Binding-site contacts:
Ligand atom O3 contacts residue GLY105 of chain 1.D at 2.6 Å (h-bond).
Ligand atom C8 contacts residue TYR106 of chain 1.D at 3.7 Å (hydrophobic).
Ligand atom O4 contacts residue GLY215 of chain 1.D at 3.0 Å.
Ligand atom O3 contacts residue ASN128 of chain 1.D at 3.0 Å (h-bond).
Ligand atom O6 contacts residue GLY215 of chain 1.D at 3.3 Å.
Ligand atom O3 contacts residue PHE126 of chain 1.D at 3.9 Å.
Ligand atom O7 contacts residue GLY105 of chain 1.D at 3.2 Å (h-bond).
Ligand atom O4 contacts residue ASP87 of chain 1.D at 2.9 Å (salt-bridge).
Ligand atom C3 contacts residue ASP87 of chain 1.D at 3.7 Å.
Ligand atom C3 contacts residue GLY105 of chain 1.D at 3.9 Å.
Ligand atom O2 contacts residue SER214 of chain 1.D at 3.8 Å.
Ligand atom C6 contacts residue ASP212 of chain 1.D at 4.0 Å.
Ligand atom C3 contacts residue ASN128 of chain 1.D at 3.4 Å.
Ligand atom C4 contacts residue ASP87 of chain 1.D at 3.5 Å.
Ligand atom C6 contacts residue GLY211 of chain 1.D at 3.9 Å.
Ligand atom C8 contacts residue TRP130 of chain 1.D at 3.8 Å (hydrophobic).
Ligand atom C2 contacts residue ASP212 of chain 1.D at 4.1 Å.
Ligand atom C2 contacts residue SER214 of chain 1.D at 3.6 Å.
Ligand atom C2 contacts residue ASN128 of chain 1.D at 4.1 Å.
Ligand atom O4 contacts residue ASP212 of chain 1.D at 2.9 Å (salt-bridge).
Ligand atom C5 contacts residue PHE126 of chain 1.D at 3.7 Å (hydrophobic).
Ligand atom O7 contacts residue GLY104 of chain 1.D at 3.6 Å.
Ligand atom C1 contacts residue SER214 of chain 1.D at 4.0 Å.
Ligand atom C7 contacts residue ASN128 of chain 1.D at 3.9 Å.
Ligand atom O4 contacts residue GLY211 of chain 1.D at 3.4 Å.
Ligand atom O6 contacts residue HIS84 of chain 1.D at 3.5 Å (h-bond).
Ligand atom C7 contacts residue GLY105 of chain 1.D at 3.9 Å.
Ligand atom N2 contacts residue ASN128 of chain 1.D at 3.5 Å (h-bond).
Ligand atom C3 contacts residue PHE126 of chain 1.D at 3.6 Å (hydrophobic).
Ligand atom O5 contacts residue GLY215 of chain 1.D at 3.7 Å.
Ligand atom C6 contacts residue HIS84 of chain 1.D at 4.1 Å.
Ligand atom C6 contacts residue ALA220 of chain 1.D at 3.8 Å (hydrophobic).
Ligand atom C4 contacts residue PHE126 of chain 1.D at 3.8 Å (hydrophobic).
Ligand atom O6 contacts residue ALA220 of chain 1.D at 3.9 Å.
Ligand atom C8 contacts residue ASN128 of chain 1.D at 4.1 Å.
Ligand atom O4 contacts residue GLY104 of chain 1.D at 3.8 Å.
Ligand atom O7 contacts residue GLY103 of chain 1.D at 4.0 Å.
Ligand atom O3 contacts residue GLY104 of chain 1.D at 3.5 Å.
Ligand atom O5 contacts residue ASP212 of chain 1.D at 4.0 Å.
Ligand atom O3 contacts residue ASP87 of chain 1.D at 2.7 Å (salt-bridge).

Sequence of chain 1.D:
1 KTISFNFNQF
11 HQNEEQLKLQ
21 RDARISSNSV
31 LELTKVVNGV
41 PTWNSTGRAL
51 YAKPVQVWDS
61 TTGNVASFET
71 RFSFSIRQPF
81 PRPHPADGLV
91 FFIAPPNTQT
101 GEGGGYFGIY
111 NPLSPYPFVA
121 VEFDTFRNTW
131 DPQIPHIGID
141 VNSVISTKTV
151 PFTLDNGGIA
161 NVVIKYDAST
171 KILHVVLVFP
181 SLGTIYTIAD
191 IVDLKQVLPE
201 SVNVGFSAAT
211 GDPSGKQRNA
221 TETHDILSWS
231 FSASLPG

A small-molecule ligand and the protein it binds are described below.
Small molecule (SMILES): CC(=O)N[C@H]1[C@@H](O[C@@H]2[C@@H](O)[C@@H](O)O[C@H](CO)[C@@H]2O)O[C@H](CO)[C@H](O)[C@@H]1O